Sequence of chain 1.C:
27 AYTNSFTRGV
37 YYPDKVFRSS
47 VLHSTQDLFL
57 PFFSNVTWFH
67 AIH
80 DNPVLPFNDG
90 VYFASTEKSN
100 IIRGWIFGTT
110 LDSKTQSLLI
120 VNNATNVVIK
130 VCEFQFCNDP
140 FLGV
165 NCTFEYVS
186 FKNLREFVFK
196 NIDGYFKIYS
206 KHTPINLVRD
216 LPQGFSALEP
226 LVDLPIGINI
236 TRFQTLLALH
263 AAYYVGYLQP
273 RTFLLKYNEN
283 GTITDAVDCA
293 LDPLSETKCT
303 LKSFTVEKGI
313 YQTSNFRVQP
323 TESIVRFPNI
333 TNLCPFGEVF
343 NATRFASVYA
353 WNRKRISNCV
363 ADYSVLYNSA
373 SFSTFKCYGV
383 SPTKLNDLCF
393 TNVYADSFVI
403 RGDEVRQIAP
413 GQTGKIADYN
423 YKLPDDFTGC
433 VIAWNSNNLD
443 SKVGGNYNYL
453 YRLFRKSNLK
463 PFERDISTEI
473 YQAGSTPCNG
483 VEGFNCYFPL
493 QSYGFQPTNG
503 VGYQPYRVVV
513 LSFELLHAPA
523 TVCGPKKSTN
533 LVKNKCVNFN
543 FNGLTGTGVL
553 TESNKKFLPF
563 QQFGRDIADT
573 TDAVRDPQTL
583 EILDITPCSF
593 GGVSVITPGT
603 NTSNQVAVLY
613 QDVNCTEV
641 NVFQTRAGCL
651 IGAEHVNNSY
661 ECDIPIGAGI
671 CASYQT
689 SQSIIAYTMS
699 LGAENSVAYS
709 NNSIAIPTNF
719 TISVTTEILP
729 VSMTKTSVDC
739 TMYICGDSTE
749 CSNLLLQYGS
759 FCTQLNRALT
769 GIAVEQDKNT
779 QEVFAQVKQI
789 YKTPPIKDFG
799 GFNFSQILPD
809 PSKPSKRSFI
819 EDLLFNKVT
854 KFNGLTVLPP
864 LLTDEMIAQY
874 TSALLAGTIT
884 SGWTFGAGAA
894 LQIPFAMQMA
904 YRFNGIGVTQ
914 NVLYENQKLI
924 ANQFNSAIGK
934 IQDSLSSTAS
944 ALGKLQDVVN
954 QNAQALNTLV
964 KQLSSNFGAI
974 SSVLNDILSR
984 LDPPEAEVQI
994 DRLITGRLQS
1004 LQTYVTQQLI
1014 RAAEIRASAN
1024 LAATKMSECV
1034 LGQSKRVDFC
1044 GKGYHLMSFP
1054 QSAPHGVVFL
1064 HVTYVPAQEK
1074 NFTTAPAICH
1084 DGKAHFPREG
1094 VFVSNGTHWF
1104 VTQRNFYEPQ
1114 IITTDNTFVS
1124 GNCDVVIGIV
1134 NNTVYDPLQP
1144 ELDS

The small molecule below binds the protein below.
Small molecule (SMILES): CC(=O)N[C@@H]1[C@@H](O)[C@H](O)[C@@H](CO)O[C@H]1O

Sequence of chain 1.A:
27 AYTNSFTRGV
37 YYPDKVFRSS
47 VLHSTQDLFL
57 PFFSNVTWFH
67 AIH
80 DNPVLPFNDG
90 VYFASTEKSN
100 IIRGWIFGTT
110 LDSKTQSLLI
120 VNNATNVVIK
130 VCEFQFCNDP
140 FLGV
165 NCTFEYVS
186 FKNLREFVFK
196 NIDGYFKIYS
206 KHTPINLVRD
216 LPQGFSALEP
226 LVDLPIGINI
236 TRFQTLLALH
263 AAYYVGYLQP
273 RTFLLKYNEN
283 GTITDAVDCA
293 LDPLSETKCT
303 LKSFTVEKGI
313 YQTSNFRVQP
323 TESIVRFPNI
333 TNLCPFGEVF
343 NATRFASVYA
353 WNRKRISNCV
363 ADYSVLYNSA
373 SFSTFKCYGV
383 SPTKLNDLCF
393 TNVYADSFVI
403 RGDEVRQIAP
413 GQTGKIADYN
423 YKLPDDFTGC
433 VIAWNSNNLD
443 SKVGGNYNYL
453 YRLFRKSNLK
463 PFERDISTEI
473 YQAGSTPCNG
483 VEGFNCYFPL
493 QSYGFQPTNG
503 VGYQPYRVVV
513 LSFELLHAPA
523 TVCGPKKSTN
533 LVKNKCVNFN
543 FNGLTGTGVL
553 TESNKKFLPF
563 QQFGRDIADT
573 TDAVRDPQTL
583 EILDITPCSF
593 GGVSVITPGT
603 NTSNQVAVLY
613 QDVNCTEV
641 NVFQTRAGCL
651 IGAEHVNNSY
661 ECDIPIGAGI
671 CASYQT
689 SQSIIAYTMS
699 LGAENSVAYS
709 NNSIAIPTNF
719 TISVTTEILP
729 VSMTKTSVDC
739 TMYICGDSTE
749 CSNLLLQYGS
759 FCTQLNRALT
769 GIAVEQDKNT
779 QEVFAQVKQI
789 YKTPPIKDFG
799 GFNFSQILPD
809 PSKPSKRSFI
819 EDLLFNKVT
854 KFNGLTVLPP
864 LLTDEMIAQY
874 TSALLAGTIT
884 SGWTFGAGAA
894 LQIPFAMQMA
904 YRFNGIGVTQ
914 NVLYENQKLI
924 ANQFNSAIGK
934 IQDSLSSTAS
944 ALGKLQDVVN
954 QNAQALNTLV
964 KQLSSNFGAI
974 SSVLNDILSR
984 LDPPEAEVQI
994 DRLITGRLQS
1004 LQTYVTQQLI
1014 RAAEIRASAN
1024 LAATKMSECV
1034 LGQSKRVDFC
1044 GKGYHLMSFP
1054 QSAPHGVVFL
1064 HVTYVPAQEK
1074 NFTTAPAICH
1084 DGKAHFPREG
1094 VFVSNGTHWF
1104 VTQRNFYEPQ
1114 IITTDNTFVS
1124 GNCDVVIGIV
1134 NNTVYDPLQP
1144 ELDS

Binding-site contacts:
Ligand atom C5 contacts residue ASN165 of chain 1.A at 3.7 Å.
Ligand atom C2 contacts residue ASN165 of chain 1.A at 2.5 Å.
Ligand atom C3 contacts residue ASN165 of chain 1.A at 3.8 Å.
Ligand atom C4 contacts residue ASN165 of chain 1.A at 4.2 Å.
Ligand atom N2 contacts residue ASN165 of chain 1.A at 2.9 Å (h-bond).
Ligand atom C7 contacts residue ASN165 of chain 1.A at 3.8 Å.
Ligand atom C7 contacts residue GLU132 of chain 1.A at 3.6 Å.
Ligand atom C8 contacts residue ASN165 of chain 1.A at 4.2 Å.
Ligand atom C8 contacts residue GLU132 of chain 1.A at 4.4 Å.
Ligand atom C1 contacts residue ASN165 of chain 1.A at 1.4 Å.
Ligand atom O7 contacts residue GLU132 of chain 1.A at 3.2 Å (salt-bridge).
Ligand atom O5 contacts residue ASN165 of chain 1.A at 2.4 Å (h-bond).
Ligand atom O7 contacts residue ASN165 of chain 1.A at 4.2 Å.
Ligand atom N2 contacts residue GLU132 of chain 1.A at 4.0 Å.
Ligand atom C2 contacts residue GLU132 of chain 1.A at 4.2 Å.
Ligand atom C6 contacts residue ILE468 of chain 1.C at 4.4 Å (hydrophobic).